Binding-site contacts:
Ligand atom O3 contacts residue LEU378 of chain 1.F at 3.1 Å.
Ligand atom C3 contacts residue ALA373 of chain 1.F at 3.4 Å (hydrophobic).
Ligand atom NI contacts residue CYS442 of chain 1.F at 2.7 Å.
Ligand atom FE contacts residue CYS445 of chain 1.F at 2.7 Å.
Ligand atom C3 contacts residue VAL397 of chain 1.F at 3.7 Å (hydrophobic).
Ligand atom O3 contacts residue ALA373 of chain 1.F at 3.1 Å.
Ligand atom C1 contacts residue ARG375 of chain 1.F at 3.6 Å.
Ligand atom N1 contacts residue ALA373 of chain 1.F at 3.7 Å.
Ligand atom NI contacts residue CYS445 of chain 1.F at 3.0 Å.
Ligand atom N2 contacts residue CYS442 of chain 1.F at 3.3 Å.
Ligand atom C3 contacts residue CYS64 of chain 1.F at 3.1 Å (hydrophobic).
Ligand atom C1 contacts residue ALA373 of chain 1.F at 3.8 Å (hydrophobic).
Ligand atom N2 contacts residue ALA398 of chain 1.F at 3.5 Å.
Ligand atom C3 contacts residue LEU378 of chain 1.F at 4.1 Å (hydrophobic).
Ligand atom N1 contacts residue ARG375 of chain 1.F at 3.1 Å (salt-bridge).
Ligand atom O3 contacts residue CYS445 of chain 1.F at 4.2 Å.
Ligand atom N2 contacts residue ARG375 of chain 1.F at 3.6 Å.
Ligand atom C2 contacts residue ALA398 of chain 1.F at 3.6 Å (hydrophobic).
Ligand atom C2 contacts residue CYS442 of chain 1.F at 3.5 Å (hydrophobic).
Ligand atom C2 contacts residue CYS445 of chain 1.F at 3.2 Å (hydrophobic).
Ligand atom C3 contacts residue HIS68 of chain 1.F at 3.4 Å.
Ligand atom FE contacts residue VAL397 of chain 1.F at 4.2 Å.
Ligand atom N2 contacts residue CYS445 of chain 1.F at 3.6 Å.
Ligand atom N2 contacts residue THR399 of chain 1.F at 2.8 Å (h-bond).
Ligand atom O3 contacts residue CYS64 of chain 1.F at 3.8 Å.
Ligand atom NI contacts residue CYS64 of chain 1.F at 2.7 Å.
Ligand atom O3 contacts residue VAL397 of chain 1.F at 3.9 Å.
Ligand atom C2 contacts residue ARG375 of chain 1.F at 3.6 Å.
Ligand atom C1 contacts residue CYS64 of chain 1.F at 3.1 Å (hydrophobic).
Ligand atom NI contacts residue CYS61 of chain 1.F at 2.8 Å.
Ligand atom FE contacts residue HIS68 of chain 1.F at 4.1 Å.
Ligand atom N1 contacts residue CYS64 of chain 1.F at 3.3 Å.
Ligand atom O3 contacts residue ALA67 of chain 1.F at 4.1 Å.
Ligand atom C3 contacts residue ALA398 of chain 1.F at 4.1 Å (hydrophobic).
Ligand atom O3 contacts residue HIS68 of chain 1.F at 3.5 Å (h-bond).
Ligand atom FE contacts residue CYS64 of chain 1.F at 2.8 Å.
Ligand atom C2 contacts residue THR399 of chain 1.F at 3.9 Å.
Ligand atom C1 contacts residue PRO374 of chain 1.F at 4.1 Å (hydrophobic).
Ligand atom N1 contacts residue PRO374 of chain 1.F at 3.2 Å.
Ligand atom C3 contacts residue CYS445 of chain 1.F at 3.4 Å (hydrophobic).

A small-molecule ligand and the protein it binds are described below.
Small molecule (SMILES): N#C[Fe]([Ni])(C#N)C=O

Sequence of chain 1.F:
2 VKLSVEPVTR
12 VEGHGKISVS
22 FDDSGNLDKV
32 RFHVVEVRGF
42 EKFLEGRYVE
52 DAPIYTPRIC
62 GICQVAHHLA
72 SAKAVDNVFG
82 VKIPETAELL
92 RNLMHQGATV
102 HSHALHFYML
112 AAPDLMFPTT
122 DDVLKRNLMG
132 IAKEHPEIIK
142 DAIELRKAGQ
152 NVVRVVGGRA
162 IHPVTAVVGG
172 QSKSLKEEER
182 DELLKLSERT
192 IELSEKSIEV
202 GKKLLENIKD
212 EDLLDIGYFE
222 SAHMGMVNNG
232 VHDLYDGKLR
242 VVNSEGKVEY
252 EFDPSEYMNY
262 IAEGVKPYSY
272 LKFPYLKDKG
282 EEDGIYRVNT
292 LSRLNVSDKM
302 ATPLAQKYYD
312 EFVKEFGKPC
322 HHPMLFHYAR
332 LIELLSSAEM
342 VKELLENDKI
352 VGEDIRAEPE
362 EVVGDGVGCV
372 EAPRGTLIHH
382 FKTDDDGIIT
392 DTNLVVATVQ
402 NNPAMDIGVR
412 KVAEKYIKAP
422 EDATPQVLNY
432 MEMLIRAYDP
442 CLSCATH